A small-molecule ligand and the protein it binds are described below.
Small molecule (SMILES): O=Cc1ccc(S(=O)(=O)N2CCOc3ccc(F)cc32)cc1

Binding-site contacts:
Ligand atom C02 contacts residue ARG12 of chain 2.B at 3.6 Å.
Ligand atom C13 contacts residue ILE173 of chain 2.A at 3.6 Å (hydrophobic).
Ligand atom C02 contacts residue ILE224 of chain 2.A at 3.8 Å (hydrophobic).
Ligand atom C03 contacts residue ARG12 of chain 2.B at 3.9 Å.
Ligand atom O06 contacts residue PRO9 of chain 2.B at 3.2 Å (h-bond).
Ligand atom C05 contacts residue ARG12 of chain 2.B at 3.9 Å.
Ligand atom C08 contacts residue PEG1 of chain 2.F at 3.4 Å.
Ligand atom C04 contacts residue LEU223 of chain 2.A at 3.8 Å (hydrophobic).
Ligand atom F01 contacts residue ILE224 of chain 2.A at 3.9 Å.
Ligand atom O06 contacts residue ILE8 of chain 2.B at 4.0 Å.
Ligand atom C17 contacts residue ASN47 of chain 2.A at 3.5 Å.
Ligand atom C12 contacts residue ILE173 of chain 2.A at 3.5 Å (hydrophobic).
Ligand atom C22 contacts residue ARG12 of chain 2.B at 3.5 Å.
Ligand atom O20 contacts residue ASN47 of chain 2.A at 3.3 Å (h-bond).
Ligand atom C03 contacts residue LEU223 of chain 2.A at 3.2 Å (hydrophobic).
Ligand atom C17 contacts residue ILE173 of chain 2.A at 3.5 Å (hydrophobic).
Ligand atom C15 contacts residue LYS127 of chain 2.A at 2.5 Å.
Ligand atom O11 contacts residue ARG12 of chain 2.B at 3.9 Å.
Ligand atom C08 contacts residue GLY10 of chain 2.B at 3.7 Å.
Ligand atom C03 contacts residue ILE224 of chain 2.A at 3.5 Å (hydrophobic).
Ligand atom C17 contacts residue PHE124 of chain 2.A at 4.0 Å (hydrophobic).
Ligand atom C15 contacts residue ILE173 of chain 2.A at 3.6 Å (hydrophobic).
Ligand atom C02 contacts residue ASP220 of chain 2.A at 4.0 Å.
Ligand atom C18 contacts residue ILE8 of chain 2.B at 3.9 Å (hydrophobic).
Ligand atom C16 contacts residue PHE124 of chain 2.A at 3.6 Å (hydrophobic).
Ligand atom O11 contacts residue PRO172 of chain 2.A at 3.4 Å.
Ligand atom C21 contacts residue ARG12 of chain 2.B at 3.7 Å.
Ligand atom F01 contacts residue ASP220 of chain 2.A at 2.8 Å.
Ligand atom C07 contacts residue PRO9 of chain 2.B at 3.3 Å (hydrophobic).
Ligand atom C14 contacts residue PRO172 of chain 2.A at 3.4 Å (hydrophobic).
Ligand atom O06 contacts residue ARG11 of chain 2.B at 3.7 Å.
Ligand atom C04 contacts residue ARG12 of chain 2.B at 3.8 Å.
Ligand atom C14 contacts residue ILE173 of chain 2.A at 3.6 Å (hydrophobic).
Ligand atom O06 contacts residue ARG12 of chain 2.B at 3.8 Å.
Ligand atom C13 contacts residue PRO172 of chain 2.A at 3.5 Å (hydrophobic).
Ligand atom C14 contacts residue LYS127 of chain 2.A at 3.0 Å.
Ligand atom C07 contacts residue GLY10 of chain 2.B at 3.3 Å.
Ligand atom C18 contacts residue LYS127 of chain 2.A at 1.4 Å.
Ligand atom C16 contacts residue LYS127 of chain 2.A at 3.8 Å.
Ligand atom C16 contacts residue ILE173 of chain 2.A at 3.5 Å (hydrophobic).

Sequence of chain 2.B:
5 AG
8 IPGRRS

Sequence of chain 2.A:
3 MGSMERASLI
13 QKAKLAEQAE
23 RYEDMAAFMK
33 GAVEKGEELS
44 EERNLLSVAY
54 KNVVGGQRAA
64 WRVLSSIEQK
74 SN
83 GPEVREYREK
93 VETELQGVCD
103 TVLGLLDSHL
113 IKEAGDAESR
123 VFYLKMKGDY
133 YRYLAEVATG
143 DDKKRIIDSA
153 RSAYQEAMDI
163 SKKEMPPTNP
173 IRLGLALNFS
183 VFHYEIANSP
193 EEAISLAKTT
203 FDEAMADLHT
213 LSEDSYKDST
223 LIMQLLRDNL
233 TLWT